This protein binds this small molecule.
Small molecule (SMILES): NCC(=O)O

Binding-site contacts:
Ligand atom OXT contacts residue LEU938 of chain 2.A at 4.3 Å.
Ligand atom OXT contacts residue ARG334 of chain 2.B at 3.1 Å (salt-bridge).
Ligand atom N contacts residue THR227 of chain 2.A at 3.5 Å (h-bond).
Ligand atom C contacts residue LEU97 of chain 2.A at 4.5 Å (hydrophobic).
Ligand atom CA contacts residue LEU97 of chain 2.A at 4.2 Å (hydrophobic).
Ligand atom OXT contacts residue THR227 of chain 2.A at 4.4 Å.
Ligand atom O contacts residue PHE225 of chain 2.A at 3.5 Å (h-bond).
Ligand atom CA contacts residue GLU229 of chain 2.A at 4.0 Å.
Ligand atom O contacts residue ARG334 of chain 2.B at 2.6 Å (salt-bridge).
Ligand atom C contacts residue ARG334 of chain 2.B at 3.1 Å.
Ligand atom C contacts residue TRP333 of chain 2.B at 4.2 Å (hydrophobic).
Ligand atom C contacts residue PHE225 of chain 2.A at 3.2 Å (hydrophobic).
Ligand atom O contacts residue HIS53 of chain 2.A at 4.1 Å.
Ligand atom N contacts residue PHE225 of chain 2.A at 3.3 Å (h-bond).
Ligand atom C contacts residue LEU938 of chain 2.A at 4.3 Å (hydrophobic).
Ligand atom C contacts residue ARG226 of chain 2.A at 4.0 Å.
Ligand atom N contacts residue SER100 of chain 2.A at 3.9 Å.
Ligand atom OXT contacts residue PHE225 of chain 2.A at 3.5 Å (h-bond).
Ligand atom OXT contacts residue ARG226 of chain 2.A at 3.5 Å.
Ligand atom CA contacts residue LEU938 of chain 2.A at 4.0 Å (hydrophobic).
Ligand atom OXT contacts residue TRP333 of chain 2.B at 3.0 Å (h-bond).
Ligand atom O contacts residue LEU97 of chain 2.A at 4.0 Å.
Ligand atom N contacts residue GLU229 of chain 2.A at 3.0 Å (salt-bridge).
Ligand atom CA contacts residue ARG334 of chain 2.B at 4.4 Å.
Ligand atom N contacts residue LEU938 of chain 2.A at 4.1 Å.
Ligand atom O contacts residue ARG226 of chain 2.A at 4.1 Å.
Ligand atom CA contacts residue PHE225 of chain 2.A at 3.2 Å (hydrophobic).
Ligand atom CA contacts residue SER100 of chain 2.A at 4.0 Å.

Sequence of chain 2.A:
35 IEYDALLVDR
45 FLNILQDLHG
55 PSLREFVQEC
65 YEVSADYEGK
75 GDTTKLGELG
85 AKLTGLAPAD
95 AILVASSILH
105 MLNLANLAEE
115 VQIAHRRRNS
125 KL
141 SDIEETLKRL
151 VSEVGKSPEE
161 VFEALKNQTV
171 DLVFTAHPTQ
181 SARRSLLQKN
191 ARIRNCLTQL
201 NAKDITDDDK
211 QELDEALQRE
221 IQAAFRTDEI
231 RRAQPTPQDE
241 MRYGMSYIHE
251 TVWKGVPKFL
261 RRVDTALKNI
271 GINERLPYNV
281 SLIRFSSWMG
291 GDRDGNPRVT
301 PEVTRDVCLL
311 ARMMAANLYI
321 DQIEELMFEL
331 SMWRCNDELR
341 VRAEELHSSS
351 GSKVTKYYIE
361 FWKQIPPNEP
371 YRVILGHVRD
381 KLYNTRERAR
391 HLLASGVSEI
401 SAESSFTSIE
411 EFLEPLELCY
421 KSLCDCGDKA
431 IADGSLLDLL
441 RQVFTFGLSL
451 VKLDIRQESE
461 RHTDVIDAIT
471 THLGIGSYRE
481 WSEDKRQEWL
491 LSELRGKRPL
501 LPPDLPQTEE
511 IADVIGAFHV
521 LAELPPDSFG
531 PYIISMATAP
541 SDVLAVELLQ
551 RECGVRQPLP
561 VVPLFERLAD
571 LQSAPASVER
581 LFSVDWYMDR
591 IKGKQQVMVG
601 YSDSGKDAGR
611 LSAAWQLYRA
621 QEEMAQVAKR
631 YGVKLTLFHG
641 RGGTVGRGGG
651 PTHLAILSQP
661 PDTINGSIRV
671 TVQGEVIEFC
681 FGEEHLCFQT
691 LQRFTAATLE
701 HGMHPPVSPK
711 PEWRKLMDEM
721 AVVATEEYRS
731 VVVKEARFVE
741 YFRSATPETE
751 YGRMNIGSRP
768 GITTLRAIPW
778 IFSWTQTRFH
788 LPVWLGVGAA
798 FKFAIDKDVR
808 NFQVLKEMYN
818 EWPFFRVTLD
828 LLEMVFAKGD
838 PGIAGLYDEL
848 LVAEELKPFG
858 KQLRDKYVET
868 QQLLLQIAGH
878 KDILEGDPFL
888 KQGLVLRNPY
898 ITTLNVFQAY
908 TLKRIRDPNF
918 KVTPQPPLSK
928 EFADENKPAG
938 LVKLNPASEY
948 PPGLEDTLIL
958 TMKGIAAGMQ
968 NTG

Sequence of chain 2.B:
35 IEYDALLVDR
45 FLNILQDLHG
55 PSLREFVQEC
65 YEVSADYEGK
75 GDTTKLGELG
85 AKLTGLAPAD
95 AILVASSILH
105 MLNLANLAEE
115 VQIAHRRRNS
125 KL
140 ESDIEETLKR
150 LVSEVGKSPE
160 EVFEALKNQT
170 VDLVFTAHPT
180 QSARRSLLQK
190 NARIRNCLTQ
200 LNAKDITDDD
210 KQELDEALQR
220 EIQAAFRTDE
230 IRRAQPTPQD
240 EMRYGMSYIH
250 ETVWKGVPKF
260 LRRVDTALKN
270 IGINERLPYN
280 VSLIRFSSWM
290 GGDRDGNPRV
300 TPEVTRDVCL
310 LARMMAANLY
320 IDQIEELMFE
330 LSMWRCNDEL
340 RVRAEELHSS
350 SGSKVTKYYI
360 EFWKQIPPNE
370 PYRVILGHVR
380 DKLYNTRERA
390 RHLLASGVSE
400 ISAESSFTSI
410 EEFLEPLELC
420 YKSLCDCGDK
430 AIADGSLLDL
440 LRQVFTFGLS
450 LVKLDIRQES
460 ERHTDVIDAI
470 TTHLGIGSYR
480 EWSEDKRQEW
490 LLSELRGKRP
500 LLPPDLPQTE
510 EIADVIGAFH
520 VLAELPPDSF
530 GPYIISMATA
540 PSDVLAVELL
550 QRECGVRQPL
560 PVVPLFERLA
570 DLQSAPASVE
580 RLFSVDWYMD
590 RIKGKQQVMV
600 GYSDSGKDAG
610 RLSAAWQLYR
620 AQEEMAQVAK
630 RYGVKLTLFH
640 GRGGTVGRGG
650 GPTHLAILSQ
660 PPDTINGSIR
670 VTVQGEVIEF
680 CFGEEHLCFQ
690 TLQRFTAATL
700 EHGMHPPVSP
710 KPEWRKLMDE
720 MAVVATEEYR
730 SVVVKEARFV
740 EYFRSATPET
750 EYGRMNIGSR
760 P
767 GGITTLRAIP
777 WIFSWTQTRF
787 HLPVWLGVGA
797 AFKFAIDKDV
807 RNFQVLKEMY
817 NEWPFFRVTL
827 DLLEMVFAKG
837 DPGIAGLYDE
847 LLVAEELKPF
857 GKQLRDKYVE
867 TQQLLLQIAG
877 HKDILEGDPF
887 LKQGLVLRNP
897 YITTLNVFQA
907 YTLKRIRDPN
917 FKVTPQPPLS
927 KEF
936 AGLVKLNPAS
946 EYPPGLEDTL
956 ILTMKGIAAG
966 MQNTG